Binding-site contacts:
Ligand atom C4 contacts residue ASN42 of chain 1.C at 4.2 Å.
Ligand atom N2 contacts residue ARG25 of chain 1.C at 4.2 Å.
Ligand atom C1 contacts residue ARG25 of chain 1.C at 4.5 Å.
Ligand atom C7 contacts residue SER24 of chain 1.C at 3.8 Å.
Ligand atom C8 contacts residue SER24 of chain 1.C at 3.7 Å.
Ligand atom O7 contacts residue ASN42 of chain 1.C at 3.9 Å.
Ligand atom C8 contacts residue ARG25 of chain 1.C at 4.1 Å.
Ligand atom N2 contacts residue ASN42 of chain 1.C at 3.0 Å (h-bond).
Ligand atom C3 contacts residue SER24 of chain 1.C at 3.9 Å.
Ligand atom C7 contacts residue ARG25 of chain 1.C at 4.4 Å.
Ligand atom O5 contacts residue ASN42 of chain 1.C at 2.3 Å (h-bond).
Ligand atom C1 contacts residue SER24 of chain 1.C at 3.9 Å.
Ligand atom C8 contacts residue VAL75 of chain 1.C at 4.4 Å (hydrophobic).
Ligand atom C2 contacts residue SER24 of chain 1.C at 3.8 Å.
Ligand atom C2 contacts residue ASN42 of chain 1.C at 2.5 Å.
Ligand atom C7 contacts residue ASN42 of chain 1.C at 3.7 Å.
Ligand atom C8 contacts residue TRP23 of chain 1.C at 3.3 Å (hydrophobic).
Ligand atom N2 contacts residue SER24 of chain 1.C at 2.9 Å (h-bond).
Ligand atom C1 contacts residue ASN42 of chain 1.C at 1.4 Å.
Ligand atom C3 contacts residue ASN42 of chain 1.C at 3.8 Å.
Ligand atom C5 contacts residue ASN42 of chain 1.C at 3.6 Å.

This protein binds this small molecule.
Small molecule (SMILES): CC(=O)N[C@H]1[C@H](O[C@H]2[C@H](O)[C@@H](NC(C)=O)CO[C@@H]2CO)O[C@H](CO)[C@@H](O)[C@@H]1O

Sequence of chain 1.C:
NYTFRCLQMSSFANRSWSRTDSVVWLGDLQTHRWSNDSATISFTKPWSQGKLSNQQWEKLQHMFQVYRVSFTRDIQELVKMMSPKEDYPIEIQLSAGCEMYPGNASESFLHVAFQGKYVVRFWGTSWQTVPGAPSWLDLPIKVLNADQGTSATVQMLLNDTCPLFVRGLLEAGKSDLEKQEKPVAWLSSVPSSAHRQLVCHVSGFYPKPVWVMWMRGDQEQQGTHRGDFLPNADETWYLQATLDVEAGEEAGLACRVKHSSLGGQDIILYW